Binding-site contacts:
Ligand atom CB contacts residue LYS28 of chain 1.M at 3.4 Å.
Ligand atom O contacts residue GLY66 of chain 1.M at 3.5 Å (h-bond).
Ligand atom CD1 contacts residue ARG26 of chain 1.M at 3.5 Å.
Ligand atom CD contacts residue PHE68 of chain 1.M at 3.7 Å (hydrophobic).
Ligand atom O contacts residue ASN45 of chain 1.M at 3.0 Å (h-bond).
Ligand atom OH contacts residue GLU119 of chain 1.M at 3.4 Å (salt-bridge).
Ligand atom CG contacts residue ARG26 of chain 1.M at 3.2 Å.
Ligand atom C contacts residue GLY66 of chain 1.M at 3.7 Å.
Ligand atom CD1 contacts residue GLY23 of chain 1.M at 3.4 Å.
Ligand atom CA contacts residue LYS67 of chain 1.M at 3.2 Å.
Ligand atom OE1 contacts residue ILE147 of chain 1.L at 3.6 Å.
Ligand atom O contacts residue LYS67 of chain 1.M at 3.1 Å.
Ligand atom CE2 contacts residue ARG26 of chain 1.M at 3.2 Å.
Ligand atom CA contacts residue GLY66 of chain 1.M at 3.5 Å.
Ligand atom C contacts residue LYS67 of chain 1.M at 3.3 Å.
Ligand atom CG contacts residue PHE68 of chain 1.M at 3.5 Å (hydrophobic).
Ligand atom N contacts residue LYS67 of chain 1.M at 3.5 Å (salt-bridge).
Ligand atom OXT contacts residue LYS52 of chain 1.M at 3.2 Å (salt-bridge).
Ligand atom OE1 contacts residue GLY145 of chain 1.L at 2.9 Å (h-bond).
Ligand atom O contacts residue LYS67 of chain 1.M at 2.9 Å (salt-bridge).
Ligand atom C contacts residue LYS52 of chain 1.M at 3.3 Å.
Ligand atom N contacts residue ASP144 of chain 1.L at 2.3 Å (salt-bridge).
Ligand atom CZ contacts residue ARG26 of chain 1.M at 3.2 Å.
Ligand atom OH contacts residue ARG26 of chain 1.M at 2.7 Å (salt-bridge).
Ligand atom CD2 contacts residue ARG26 of chain 1.M at 3.6 Å.
Ligand atom NE2 contacts residue ILE147 of chain 1.L at 3.3 Å.
Ligand atom CE1 contacts residue GLY23 of chain 1.M at 3.3 Å.
Ligand atom N contacts residue SER146 of chain 1.L at 3.6 Å.
Ligand atom O contacts residue LYS52 of chain 1.M at 2.6 Å (salt-bridge).
Ligand atom CD contacts residue ILE147 of chain 1.L at 3.5 Å (hydrophobic).
Ligand atom OE1 contacts residue SER146 of chain 1.L at 3.3 Å.
Ligand atom CA contacts residue ASP144 of chain 1.L at 3.3 Å.
Ligand atom O contacts residue PHE68 of chain 1.M at 2.9 Å (h-bond).
Ligand atom OE1 contacts residue ASN69 of chain 1.M at 3.7 Å.
Ligand atom O contacts residue LYS28 of chain 1.M at 3.1 Å (salt-bridge).
Ligand atom CA contacts residue LYS28 of chain 1.M at 3.6 Å.
Ligand atom NE2 contacts residue ASN69 of chain 1.M at 3.7 Å.
Ligand atom NE2 contacts residue PHE68 of chain 1.M at 3.2 Å.
Ligand atom OH contacts residue GLY23 of chain 1.M at 3.8 Å.
Ligand atom CB contacts residue ARG26 of chain 1.M at 3.4 Å.

Sequence of chain 1.M:
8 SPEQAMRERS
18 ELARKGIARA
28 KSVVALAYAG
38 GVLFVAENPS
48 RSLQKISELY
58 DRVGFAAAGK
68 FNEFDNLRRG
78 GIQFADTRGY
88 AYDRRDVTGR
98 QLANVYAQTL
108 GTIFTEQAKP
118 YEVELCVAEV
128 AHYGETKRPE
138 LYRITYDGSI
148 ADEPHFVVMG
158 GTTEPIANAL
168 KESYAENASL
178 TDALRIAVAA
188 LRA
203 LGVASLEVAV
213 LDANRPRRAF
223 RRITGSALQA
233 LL

This protein binds this small molecule.
Small molecule (SMILES): CC(C)C[C@H](NC(=O)[C@H](Cc1ccc(O)cc1)NC(=O)[C@H](CCC(N)=O)NC(=O)CN)C(=O)O

Sequence of chain 1.L:
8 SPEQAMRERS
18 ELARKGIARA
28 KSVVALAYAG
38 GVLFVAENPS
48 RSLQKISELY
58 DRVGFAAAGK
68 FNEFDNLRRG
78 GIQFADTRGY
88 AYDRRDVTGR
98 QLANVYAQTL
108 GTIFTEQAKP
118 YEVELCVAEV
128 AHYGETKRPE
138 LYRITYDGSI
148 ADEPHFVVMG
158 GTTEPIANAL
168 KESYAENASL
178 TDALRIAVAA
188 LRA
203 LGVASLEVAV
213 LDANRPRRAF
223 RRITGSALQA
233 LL